Sequence of chain 1.A:
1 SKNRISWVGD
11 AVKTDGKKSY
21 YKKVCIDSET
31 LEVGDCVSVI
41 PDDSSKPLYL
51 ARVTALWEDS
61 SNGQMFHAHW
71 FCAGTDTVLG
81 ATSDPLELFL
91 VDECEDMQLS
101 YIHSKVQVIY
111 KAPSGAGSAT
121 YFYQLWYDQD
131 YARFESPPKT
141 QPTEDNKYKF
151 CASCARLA

This small molecule binds to this protein.
Small molecule (SMILES): CC(C)C[C@H](NC(=O)[C@@H](NC(=O)[C@H](CCCC[N+](C)(C)C)NC(=O)[C@H](CCCN=C(N)N)NC(=O)[C@@H](N)Cc1cnc[nH]1)C(C)C)C(=O)N[C@@H](CCCN=C(N)N)C(=O)N[C@H](C=O)CC(=O)O

Binding-site contacts:
Ligand atom C contacts residue TYR101 of chain 1.A at 3.4 Å (hydrophobic).
Ligand atom CM3 contacts residue ASP76 of chain 1.A at 3.7 Å.
Ligand atom CE contacts residue GLU93 of chain 1.A at 3.9 Å.
Ligand atom CG contacts residue GLU95 of chain 1.A at 3.6 Å.
Ligand atom CG contacts residue ASP42 of chain 1.A at 3.7 Å.
Ligand atom CA contacts residue ASP42 of chain 1.A at 3.9 Å.
Ligand atom NH2 contacts residue ASP96 of chain 1.A at 3.8 Å.
Ligand atom NH1 contacts residue PRO41 of chain 1.A at 3.9 Å.
Ligand atom CM1 contacts residue PHE71 of chain 1.A at 3.4 Å (hydrophobic).
Ligand atom CM2 contacts residue PHE71 of chain 1.A at 3.8 Å (hydrophobic).
Ligand atom CB contacts residue ASP42 of chain 1.A at 3.8 Å.
Ligand atom CM1 contacts residue TRP70 of chain 1.A at 3.9 Å (hydrophobic).
Ligand atom N contacts residue GLU95 of chain 1.A at 2.8 Å (salt-bridge).
Ligand atom NH1 contacts residue ILE40 of chain 1.A at 2.3 Å (h-bond).
Ligand atom CA contacts residue TYR101 of chain 1.A at 3.6 Å (hydrophobic).
Ligand atom C contacts residue GLU95 of chain 1.A at 3.9 Å.
Ligand atom CZ contacts residue ILE40 of chain 1.A at 3.4 Å (hydrophobic).
Ligand atom CG1 contacts residue ASP42 of chain 1.A at 3.4 Å.
Ligand atom CM2 contacts residue TYR49 of chain 1.A at 3.7 Å (hydrophobic).
Ligand atom CG1 contacts residue TYR101 of chain 1.A at 3.9 Å (hydrophobic).
Ligand atom CB contacts residue TYR101 of chain 1.A at 3.9 Å (hydrophobic).
Ligand atom CA contacts residue GLU95 of chain 1.A at 3.6 Å.
Ligand atom CD contacts residue GLU95 of chain 1.A at 3.9 Å.
Ligand atom CM1 contacts residue GLU93 of chain 1.A at 3.6 Å.
Ligand atom CA contacts residue GLU95 of chain 1.A at 3.4 Å.
Ligand atom N contacts residue TYR101 of chain 1.A at 3.7 Å.
Ligand atom CD contacts residue TRP70 of chain 1.A at 3.7 Å (hydrophobic).
Ligand atom NE contacts residue ASP42 of chain 1.A at 3.2 Å (salt-bridge).
Ligand atom CB contacts residue GLU95 of chain 1.A at 3.6 Å.
Ligand atom CB contacts residue GLU95 of chain 1.A at 3.1 Å.
Ligand atom N contacts residue ASP42 of chain 1.A at 3.1 Å (salt-bridge).
Ligand atom O contacts residue GLU95 of chain 1.A at 3.5 Å (salt-bridge).
Ligand atom C contacts residue GLU95 of chain 1.A at 3.8 Å.
Ligand atom CM2 contacts residue TRP70 of chain 1.A at 3.6 Å (hydrophobic).
Ligand atom O contacts residue TYR101 of chain 1.A at 3.0 Å (h-bond).
Ligand atom CD2 contacts residue GLU93 of chain 1.A at 3.8 Å.
Ligand atom N contacts residue GLU95 of chain 1.A at 2.9 Å (salt-bridge).
Ligand atom CG contacts residue GLU95 of chain 1.A at 3.4 Å.
Ligand atom O contacts residue ASP42 of chain 1.A at 3.9 Å.
Ligand atom N contacts residue ASP42 of chain 1.A at 3.7 Å.